Binding-site contacts:
Ligand atom C6 contacts residue GLU69 of chain 2.B at 4.2 Å.
Ligand atom C1 contacts residue ASN292 of chain 2.A at 4.0 Å.
Ligand atom C5 contacts residue ASN279 of chain 2.A at 3.6 Å.
Ligand atom C4 contacts residue ASN279 of chain 2.A at 4.2 Å.
Ligand atom O5 contacts residue ASN279 of chain 2.A at 2.3 Å (h-bond).
Ligand atom C7 contacts residue ASN279 of chain 2.A at 3.3 Å.
Ligand atom C5 contacts residue ASN292 of chain 2.A at 3.7 Å.
Ligand atom O5 contacts residue ASN292 of chain 2.A at 3.7 Å.
Ligand atom N2 contacts residue VAL291 of chain 2.A at 3.5 Å (h-bond).
Ligand atom C8 contacts residue SER39 of chain 2.A at 3.4 Å.
Ligand atom O7 contacts residue ASN279 of chain 2.A at 3.1 Å (h-bond).
Ligand atom N2 contacts residue ASN279 of chain 2.A at 3.0 Å (h-bond).
Ligand atom C8 contacts residue VAL291 of chain 2.A at 4.3 Å (hydrophobic).
Ligand atom C2 contacts residue VAL291 of chain 2.A at 3.9 Å (hydrophobic).
Ligand atom O5 contacts residue VAL291 of chain 2.A at 4.5 Å.
Ligand atom C5 contacts residue VAL291 of chain 2.A at 4.4 Å (hydrophobic).
Ligand atom C7 contacts residue GLU69 of chain 2.B at 4.1 Å.
Ligand atom C2 contacts residue ASN279 of chain 2.A at 2.5 Å.
Ligand atom C1 contacts residue VAL291 of chain 2.A at 3.6 Å (hydrophobic).
Ligand atom C8 contacts residue GLU69 of chain 2.B at 3.1 Å.
Ligand atom C1 contacts residue ASN279 of chain 2.A at 1.4 Å.
Ligand atom C3 contacts residue ASN279 of chain 2.A at 3.8 Å.
Ligand atom C6 contacts residue ASN292 of chain 2.A at 3.8 Å.
Ligand atom C7 contacts residue VAL291 of chain 2.A at 4.4 Å (hydrophobic).
Ligand atom C3 contacts residue VAL291 of chain 2.A at 4.2 Å (hydrophobic).

This small molecule binds to this protein.
Small molecule (SMILES): CC(=O)N[C@H]1[C@H](O[C@H]2[C@H](O)[C@@H](NC(C)=O)CO[C@@H]2CO)O[C@H](CO)[C@@H](O)[C@@H]1O

Sequence of chain 2.A:
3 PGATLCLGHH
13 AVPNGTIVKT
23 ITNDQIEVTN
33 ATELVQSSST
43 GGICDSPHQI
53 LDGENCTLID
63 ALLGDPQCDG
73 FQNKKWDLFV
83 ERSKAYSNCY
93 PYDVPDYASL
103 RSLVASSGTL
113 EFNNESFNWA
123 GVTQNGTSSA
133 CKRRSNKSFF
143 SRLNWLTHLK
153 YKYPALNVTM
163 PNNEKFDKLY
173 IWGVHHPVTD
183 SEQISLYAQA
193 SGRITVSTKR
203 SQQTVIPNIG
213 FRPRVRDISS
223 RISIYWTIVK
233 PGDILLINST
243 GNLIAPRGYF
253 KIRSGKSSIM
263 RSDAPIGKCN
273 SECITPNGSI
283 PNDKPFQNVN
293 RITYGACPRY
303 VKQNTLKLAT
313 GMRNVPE

Sequence of chain 2.B:
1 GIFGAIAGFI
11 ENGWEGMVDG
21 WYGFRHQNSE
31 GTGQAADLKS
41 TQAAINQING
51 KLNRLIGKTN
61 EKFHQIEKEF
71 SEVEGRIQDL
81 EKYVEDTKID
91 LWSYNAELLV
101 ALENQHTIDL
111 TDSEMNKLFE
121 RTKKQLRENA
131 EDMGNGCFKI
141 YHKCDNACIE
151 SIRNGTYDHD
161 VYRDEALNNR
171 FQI